Sequence of chain 1.A:
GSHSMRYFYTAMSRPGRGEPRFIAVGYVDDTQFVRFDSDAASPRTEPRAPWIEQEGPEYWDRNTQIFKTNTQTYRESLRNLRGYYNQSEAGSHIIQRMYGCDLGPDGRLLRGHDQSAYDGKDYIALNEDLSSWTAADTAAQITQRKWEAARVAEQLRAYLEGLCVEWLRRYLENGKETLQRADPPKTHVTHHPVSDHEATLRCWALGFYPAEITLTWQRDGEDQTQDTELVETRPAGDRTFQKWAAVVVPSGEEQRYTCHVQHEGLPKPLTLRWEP

The protein below binds the small molecule below.
Small molecule (SMILES): CSCC[C@H](NC(=O)[C@@H](NC(=O)[C@@H](NC(=O)[C@H](CO)NC(=O)[C@H](CCCCN)NC(=O)[C@H](CCC(=O)O)NC(=O)[C@H](Cc1ccccc1)NC(=O)[C@@H]1CCCN1C(=O)[C@@H](N)CC(C)C)[C@@H](C)O)C(C)C)C(=O)O

Binding-site contacts:
Ligand atom CG contacts residue ASN63 of chain 1.A at 3.6 Å.
Ligand atom CD contacts residue TYR7 of chain 1.A at 3.6 Å (hydrophobic).
Ligand atom CG2 contacts residue GLU76 of chain 1.A at 3.4 Å.
Ligand atom CB contacts residue TYR99 of chain 1.A at 3.2 Å (hydrophobic).
Ligand atom O contacts residue TYR159 of chain 1.A at 2.6 Å (h-bond).
Ligand atom N contacts residue SER77 of chain 1.A at 2.9 Å (h-bond).
Ligand atom O contacts residue TYR84 of chain 1.A at 2.9 Å (h-bond).
Ligand atom O contacts residue TRP147 of chain 1.A at 3.4 Å (h-bond).
Ligand atom C contacts residue TYR84 of chain 1.A at 3.5 Å (hydrophobic).
Ligand atom CD contacts residue GLN155 of chain 1.A at 3.5 Å.
Ligand atom CG contacts residue TRP147 of chain 1.A at 3.4 Å (hydrophobic).
Ligand atom CD contacts residue ASN63 of chain 1.A at 3.1 Å.
Ligand atom CD2 contacts residue TRP167 of chain 1.A at 3.6 Å (hydrophobic).
Ligand atom C contacts residue TYR159 of chain 1.A at 3.6 Å (hydrophobic).
Ligand atom CD2 contacts residue ARG97 of chain 1.A at 3.5 Å.
Ligand atom OG contacts residue ASN70 of chain 1.A at 3.0 Å (h-bond).
Ligand atom O contacts residue THR143 of chain 1.A at 2.6 Å (h-bond).
Ligand atom OXT contacts residue TYR84 of chain 1.A at 3.2 Å (h-bond).
Ligand atom CG contacts residue GLN155 of chain 1.A at 3.5 Å.
Ligand atom O contacts residue TRP147 of chain 1.A at 3.3 Å (h-bond).
Ligand atom CB contacts residue THR73 of chain 1.A at 3.5 Å.
Ligand atom CE contacts residue TYR123 of chain 1.A at 3.5 Å (hydrophobic).
Ligand atom N contacts residue THR73 of chain 1.A at 3.5 Å.
Ligand atom O contacts residue ILE66 of chain 1.A at 3.3 Å.
Ligand atom O contacts residue TYR159 of chain 1.A at 3.6 Å.
Ligand atom CA contacts residue TYR7 of chain 1.A at 3.2 Å (hydrophobic).
Ligand atom N contacts residue TYR99 of chain 1.A at 3.0 Å (h-bond).
Ligand atom O contacts residue TYR7 of chain 1.A at 3.5 Å.
Ligand atom OXT contacts residue LYS146 of chain 1.A at 3.0 Å (salt-bridge).
Ligand atom CA contacts residue TYR99 of chain 1.A at 3.3 Å (hydrophobic).
Ligand atom CG1 contacts residue ASN80 of chain 1.A at 3.2 Å.
Ligand atom OG contacts residue THR73 of chain 1.A at 3.1 Å (h-bond).
Ligand atom CE contacts residue GLN155 of chain 1.A at 3.3 Å.
Ligand atom CA contacts residue TYR171 of chain 1.A at 3.5 Å (hydrophobic).
Ligand atom N contacts residue TYR7 of chain 1.A at 2.9 Å (h-bond).
Ligand atom N contacts residue TYR159 of chain 1.A at 3.6 Å.
Ligand atom N contacts residue TYR7 of chain 1.A at 3.3 Å (h-bond).
Ligand atom OXT contacts residue ASN80 of chain 1.A at 2.9 Å (h-bond).
Ligand atom N contacts residue TYR171 of chain 1.A at 2.6 Å (h-bond).
Ligand atom C contacts residue TYR7 of chain 1.A at 3.2 Å (hydrophobic).